Binding-site contacts:
Ligand atom N2 contacts residue ILE65 of chain 5.G at 4.4 Å.
Ligand atom C1 contacts residue ASN66 of chain 5.G at 1.4 Å.
Ligand atom O5 contacts residue ASN66 of chain 5.G at 2.2 Å (h-bond).
Ligand atom C7 contacts residue ASN66 of chain 5.G at 4.0 Å.
Ligand atom C3 contacts residue ASN66 of chain 5.G at 3.6 Å.
Ligand atom C2 contacts residue ASN66 of chain 5.G at 2.2 Å.
Ligand atom C4 contacts residue ASN66 of chain 5.G at 4.0 Å.
Ligand atom N2 contacts residue PRO64 of chain 5.G at 4.3 Å.
Ligand atom C8 contacts residue GLN87 of chain 5.G at 4.5 Å.
Ligand atom C7 contacts residue PRO64 of chain 5.G at 3.8 Å (hydrophobic).
Ligand atom N2 contacts residue ASN66 of chain 5.G at 2.8 Å (h-bond).
Ligand atom O7 contacts residue PRO64 of chain 5.G at 3.9 Å.
Ligand atom O7 contacts residue ASN66 of chain 5.G at 4.3 Å.
Ligand atom C5 contacts residue ASN66 of chain 5.G at 3.5 Å.
Ligand atom C8 contacts residue PRO64 of chain 5.G at 3.4 Å (hydrophobic).

Sequence of chain 5.G:
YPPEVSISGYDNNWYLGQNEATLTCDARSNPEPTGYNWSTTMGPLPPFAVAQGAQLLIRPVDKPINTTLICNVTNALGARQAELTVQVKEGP

A small-molecule ligand and the protein it binds are described below.
Small molecule (SMILES): CC(=O)N[C@H]1[C@H](O[C@H]2[C@H](O)[C@@H](NC(C)=O)CO[C@@H]2CO[C@@H]2O[C@@H](C)[C@@H](O)[C@@H](O)[C@@H]2O)O[C@H](CO)[C@@H](O[C@@H]2O[C@H](CO)[C@@H](O)[C@H](O)[C@@H]2O)[C@@H]1O